Sequence of chain 1.K:
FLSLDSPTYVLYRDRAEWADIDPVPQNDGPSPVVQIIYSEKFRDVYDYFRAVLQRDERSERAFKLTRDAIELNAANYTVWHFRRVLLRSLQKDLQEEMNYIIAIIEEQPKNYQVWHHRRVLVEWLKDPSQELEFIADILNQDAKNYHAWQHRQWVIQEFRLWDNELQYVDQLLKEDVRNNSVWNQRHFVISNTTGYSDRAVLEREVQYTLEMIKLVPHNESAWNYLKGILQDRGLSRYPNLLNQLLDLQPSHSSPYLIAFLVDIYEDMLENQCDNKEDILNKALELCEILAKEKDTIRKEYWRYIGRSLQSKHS

Sequence of chain 1.L:
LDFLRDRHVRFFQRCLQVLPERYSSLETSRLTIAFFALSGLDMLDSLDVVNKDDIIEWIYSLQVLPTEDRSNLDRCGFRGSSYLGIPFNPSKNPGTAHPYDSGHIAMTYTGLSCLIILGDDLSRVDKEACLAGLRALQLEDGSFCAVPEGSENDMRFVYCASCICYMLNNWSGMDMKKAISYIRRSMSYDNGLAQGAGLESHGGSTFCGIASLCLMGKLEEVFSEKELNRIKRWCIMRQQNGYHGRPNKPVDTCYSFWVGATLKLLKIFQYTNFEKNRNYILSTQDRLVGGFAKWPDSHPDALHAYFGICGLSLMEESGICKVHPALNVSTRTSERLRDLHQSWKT

Sequence of chain 1.R:
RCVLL

The small molecule below binds the protein below.
Small molecule (SMILES): CC(C)=CCC/C(C)=C/CC/C(C)=C/CCN(C)CCO[P](=O)(O)OP(=O)(O)O

Binding-site contacts:
Ligand atom C10 contacts residue TYR272 of chain 1.L at 3.6 Å (hydrophobic).
Ligand atom O1A contacts residue TYR200 of chain 1.K at 3.2 Å (h-bond).
Ligand atom O1A contacts residue LYS198 of chain 1.K at 3.5 Å (salt-bridge).
Ligand atom O1 contacts residue LYS164 of chain 1.K at 3.9 Å.
Ligand atom C10 contacts residue LEU5 of chain 1.R at 4.0 Å (hydrophobic).
Ligand atom C1 contacts residue HIS201 of chain 1.K at 3.7 Å.
Ligand atom O2A contacts residue LYS164 of chain 1.K at 2.9 Å (salt-bridge).
Ligand atom C1 contacts residue TYR200 of chain 1.K at 3.5 Å (hydrophobic).
Ligand atom C19 contacts residue TYR126 of chain 1.L at 3.7 Å (hydrophobic).
Ligand atom C11 contacts residue ARG173 of chain 1.L at 3.7 Å.
Ligand atom C9 contacts residue GLY221 of chain 1.L at 4.0 Å.
Ligand atom O2B contacts residue HIS219 of chain 1.L at 2.6 Å (h-bond).
Ligand atom C20 contacts residue THR127 of chain 1.L at 3.8 Å.
Ligand atom C4 contacts residue VAL4 of chain 1.R at 3.4 Å (hydrophobic).
Ligand atom C14 contacts residue ARG173 of chain 1.L at 3.6 Å.
Ligand atom O1B contacts residue LYS266 of chain 1.L at 2.9 Å (salt-bridge).
Ligand atom C8 contacts residue GLY221 of chain 1.L at 3.9 Å.
Ligand atom C10 contacts residue GLY221 of chain 1.L at 3.9 Å.
Ligand atom C16 contacts residue TYR176 of chain 1.L at 3.9 Å (hydrophobic).
Ligand atom C10 contacts residue TRP275 of chain 1.L at 3.5 Å (hydrophobic).
Ligand atom C12 contacts residue CYS225 of chain 1.L at 3.9 Å (hydrophobic).
Ligand atom C12 contacts residue ARG173 of chain 1.L at 3.9 Å.
Ligand atom C2 contacts residue TYR166 of chain 1.K at 3.9 Å (hydrophobic).
Ligand atom C18 contacts residue TYR126 of chain 1.L at 3.8 Å (hydrophobic).
Ligand atom O3B contacts residue TYR272 of chain 1.L at 3.9 Å.
Ligand atom O1A contacts residue ARG263 of chain 1.L at 2.9 Å (salt-bridge).
Ligand atom C15 contacts residue ARG173 of chain 1.L at 3.8 Å.
Ligand atom C13 contacts residue ARG173 of chain 1.L at 3.9 Å.
Ligand atom PA contacts residue ARG263 of chain 1.L at 3.9 Å.
Ligand atom C14 contacts residue LEU5 of chain 1.R at 3.8 Å (hydrophobic).
Ligand atom C15 contacts residue TYR176 of chain 1.L at 3.8 Å (hydrophobic).
Ligand atom C12 contacts residue TRP275 of chain 1.L at 3.8 Å (hydrophobic).
Ligand atom O2B contacts residue TYR272 of chain 1.L at 3.3 Å (h-bond).
Ligand atom O1 contacts residue HIS201 of chain 1.K at 4.0 Å.
Ligand atom C7 contacts residue GLN212 of chain 1.L at 3.9 Å.
Ligand atom C6 contacts residue HIS219 of chain 1.L at 3.6 Å.
Ligand atom PB contacts residue ARG263 of chain 1.L at 3.8 Å.
Ligand atom C9 contacts residue TRP275 of chain 1.L at 3.8 Å (hydrophobic).
Ligand atom O1B contacts residue ARG263 of chain 1.L at 3.0 Å (salt-bridge).
Ligand atom O2B contacts residue ARG263 of chain 1.L at 3.9 Å.